Sequence of chain 8.C:
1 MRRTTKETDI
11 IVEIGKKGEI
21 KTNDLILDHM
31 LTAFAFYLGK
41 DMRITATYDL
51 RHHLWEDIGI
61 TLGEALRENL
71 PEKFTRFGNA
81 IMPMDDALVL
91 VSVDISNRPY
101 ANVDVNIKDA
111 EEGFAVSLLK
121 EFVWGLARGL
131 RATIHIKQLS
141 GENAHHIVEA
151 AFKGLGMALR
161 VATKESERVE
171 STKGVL

Sequence of chain 4.C:
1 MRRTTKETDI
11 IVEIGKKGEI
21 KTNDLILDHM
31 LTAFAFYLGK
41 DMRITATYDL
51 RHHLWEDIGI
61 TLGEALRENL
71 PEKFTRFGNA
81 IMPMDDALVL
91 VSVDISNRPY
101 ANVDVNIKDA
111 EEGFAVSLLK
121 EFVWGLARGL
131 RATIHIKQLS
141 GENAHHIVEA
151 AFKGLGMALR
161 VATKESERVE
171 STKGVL

Sequence of chain 5.B:
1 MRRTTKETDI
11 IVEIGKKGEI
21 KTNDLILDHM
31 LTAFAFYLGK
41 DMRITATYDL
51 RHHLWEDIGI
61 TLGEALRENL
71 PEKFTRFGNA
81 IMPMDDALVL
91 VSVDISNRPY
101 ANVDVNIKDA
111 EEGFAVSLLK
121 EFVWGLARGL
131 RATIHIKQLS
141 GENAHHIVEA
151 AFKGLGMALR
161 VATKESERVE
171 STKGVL

Binding-site contacts:
Ligand atom C7 contacts residue GLU149 of chain 5.B at 3.6 Å.
Ligand atom O12 contacts residue LYS153 of chain 5.B at 2.8 Å (salt-bridge).
Ligand atom O13 contacts residue GLU7 of chain 4.C at 2.7 Å (salt-bridge).
Ligand atom O10 contacts residue LYS173 of chain 8.C at 2.7 Å (salt-bridge).
Ligand atom C5 contacts residue HIS53 of chain 4.C at 3.6 Å.
Ligand atom N4 contacts residue HIS146 of chain 5.B at 3.4 Å (h-bond).
Ligand atom C6 contacts residue GLU149 of chain 5.B at 3.5 Å.
Ligand atom O13 contacts residue GLU149 of chain 5.B at 3.2 Å (salt-bridge).
Ligand atom O11 contacts residue ARG76 of chain 8.C at 2.8 Å (salt-bridge).
Ligand atom P9 contacts residue SER171 of chain 8.C at 3.7 Å.
Ligand atom O13 contacts residue HIS53 of chain 4.C at 3.2 Å (h-bond).
Ligand atom N4 contacts residue HIS52 of chain 4.C at 3.1 Å (h-bond).
Ligand atom O13 contacts residue MN1 of chain 8.J at 2.3 Å.
Ligand atom C6 contacts residue MN1 of chain 8.J at 3.5 Å.
Ligand atom O12 contacts residue ARG98 of chain 8.C at 3.2 Å (salt-bridge).
Ligand atom O11 contacts residue SER171 of chain 8.C at 2.6 Å (h-bond).
Ligand atom N1 contacts residue MN1 of chain 8.J at 2.2 Å.
Ligand atom N1 contacts residue HIS145 of chain 5.B at 3.1 Å (h-bond).
Ligand atom N2 contacts residue MN1 of chain 8.J at 3.2 Å.
Ligand atom C5 contacts residue HIS52 of chain 4.C at 3.2 Å.
Ligand atom N4 contacts residue GLU56 of chain 4.C at 3.1 Å (salt-bridge).
Ligand atom C3 contacts residue MN1 of chain 8.K at 3.3 Å.
Ligand atom N1 contacts residue HIS53 of chain 4.C at 3.4 Å (h-bond).
Ligand atom C5 contacts residue HIS145 of chain 5.B at 3.3 Å.
Ligand atom N2 contacts residue GLU149 of chain 5.B at 3.6 Å.
Ligand atom C3 contacts residue MET84 of chain 5.B at 3.7 Å (hydrophobic).
Ligand atom O13 contacts residue HIS29 of chain 5.B at 3.2 Å (h-bond).
Ligand atom C8 contacts residue GLU149 of chain 5.B at 3.5 Å.
Ligand atom C7 contacts residue MN1 of chain 8.J at 3.4 Å.
Ligand atom O12 contacts residue ARG76 of chain 8.C at 2.9 Å (salt-bridge).
Ligand atom O10 contacts residue ARG98 of chain 8.C at 2.8 Å (salt-bridge).
Ligand atom N1 contacts residue GLU149 of chain 5.B at 3.1 Å (salt-bridge).
Ligand atom C7 contacts residue GLU7 of chain 4.C at 3.5 Å.
Ligand atom C5 contacts residue MN1 of chain 8.K at 3.3 Å.
Ligand atom C3 contacts residue ARG98 of chain 8.C at 3.8 Å.
Ligand atom P9 contacts residue ARG76 of chain 8.C at 3.7 Å.
Ligand atom C5 contacts residue MN1 of chain 8.J at 3.3 Å.
Ligand atom N2 contacts residue MET84 of chain 5.B at 3.5 Å (h-bond).
Ligand atom C6 contacts residue MET84 of chain 5.B at 3.6 Å (hydrophobic).
Ligand atom N4 contacts residue MN1 of chain 8.K at 2.3 Å.

The small molecule below binds the protein below.
Small molecule (SMILES): O=P(O)(O)C[C@@H](O)Cn1cncn1